A small-molecule ligand and the protein it binds are described below.
Small molecule (SMILES): C=CC1=C(C)/C(=C/c2[nH]c(/C=C3\N=C(/C=C4\NC(=O)C(C)=C4C=C)C(C)=C3CCC(=O)O)c(CCC(=O)O)c2C)NC1=O

Sequence of chain 1.B:
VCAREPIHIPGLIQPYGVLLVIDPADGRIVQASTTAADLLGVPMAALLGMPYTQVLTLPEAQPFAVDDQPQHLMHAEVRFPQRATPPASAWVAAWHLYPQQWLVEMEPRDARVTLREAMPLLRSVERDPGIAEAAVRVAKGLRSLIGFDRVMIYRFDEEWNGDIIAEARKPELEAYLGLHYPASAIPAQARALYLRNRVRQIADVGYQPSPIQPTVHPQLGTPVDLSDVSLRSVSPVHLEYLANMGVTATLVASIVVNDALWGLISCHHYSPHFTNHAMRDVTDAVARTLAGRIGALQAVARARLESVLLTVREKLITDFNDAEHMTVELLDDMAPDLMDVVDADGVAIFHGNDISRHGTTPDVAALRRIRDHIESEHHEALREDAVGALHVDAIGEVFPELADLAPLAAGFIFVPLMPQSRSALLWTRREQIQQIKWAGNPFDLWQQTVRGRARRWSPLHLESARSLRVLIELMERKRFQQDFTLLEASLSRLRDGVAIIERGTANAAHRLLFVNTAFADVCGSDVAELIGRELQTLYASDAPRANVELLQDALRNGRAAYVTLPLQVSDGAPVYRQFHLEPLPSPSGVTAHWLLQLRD

Binding-site contacts:
Ligand atom CBB contacts residue ILE184 of chain 1.B at 3.3 Å (hydrophobic).
Ligand atom CBC contacts residue CYS19 of chain 1.B at 1.9 Å (hydrophobic).
Ligand atom C4C contacts residue ALA205 of chain 1.B at 3.2 Å (hydrophobic).
Ligand atom CMB contacts residue TYR174 of chain 1.B at 3.5 Å (hydrophobic).
Ligand atom CAA contacts residue TYR214 of chain 1.B at 2.9 Å (hydrophobic).
Ligand atom C1D contacts residue ALA205 of chain 1.B at 3.4 Å (hydrophobic).
Ligand atom CHA contacts residue HIS258 of chain 1.B at 3.5 Å.
Ligand atom CAC contacts residue CYS19 of chain 1.B at 3.1 Å (hydrophobic).
Ligand atom O1D contacts residue TYR214 of chain 1.B at 3.5 Å (h-bond).
Ligand atom OB contacts residue SER286 of chain 1.B at 3.5 Å (h-bond).
Ligand atom CMA contacts residue SER286 of chain 1.B at 3.1 Å.
Ligand atom O2D contacts residue SER255 of chain 1.B at 3.4 Å (h-bond).
Ligand atom O2A contacts residue THR270 of chain 1.B at 3.0 Å (h-bond).
Ligand atom O2D contacts residue VAL254 of chain 1.B at 3.5 Å.
Ligand atom CAA contacts residue HIS258 of chain 1.B at 3.4 Å.
Ligand atom O1A contacts residue LEU262 of chain 1.B at 3.4 Å.
Ligand atom C2A contacts residue HIS258 of chain 1.B at 3.3 Å.
Ligand atom CBA contacts residue HIS258 of chain 1.B at 2.6 Å.
Ligand atom NC contacts residue ALA205 of chain 1.B at 3.2 Å (h-bond).
Ligand atom CGD contacts residue ARG252 of chain 1.B at 3.5 Å.
Ligand atom OB contacts residue HIS288 of chain 1.B at 2.8 Å (h-bond).
Ligand atom CGA contacts residue HIS258 of chain 1.B at 3.4 Å.
Ligand atom O1D contacts residue ARG220 of chain 1.B at 2.4 Å (salt-bridge).
Ligand atom CAB contacts residue TYR201 of chain 1.B at 2.9 Å (hydrophobic).
Ligand atom O1A contacts residue HIS288 of chain 1.B at 3.4 Å.
Ligand atom OC contacts residue TYR261 of chain 1.B at 3.0 Å.
Ligand atom ND contacts residue ALA205 of chain 1.B at 3.1 Å (h-bond).
Ligand atom O1A contacts residue THR270 of chain 1.B at 3.1 Å (h-bond).
Ligand atom O2D contacts residue ILE24 of chain 1.B at 3.5 Å.
Ligand atom O1D contacts residue VAL254 of chain 1.B at 3.3 Å.
Ligand atom CGA contacts residue THR270 of chain 1.B at 3.0 Å.
Ligand atom O2A contacts residue VAL272 of chain 1.B at 3.2 Å.
Ligand atom CMB contacts residue TYR201 of chain 1.B at 3.0 Å (hydrophobic).
Ligand atom O1A contacts residue HIS258 of chain 1.B at 3.4 Å.
Ligand atom C1A contacts residue HIS258 of chain 1.B at 3.3 Å.
Ligand atom O2D contacts residue ARG252 of chain 1.B at 3.2 Å (salt-bridge).
Ligand atom O1D contacts residue ARG252 of chain 1.B at 2.9 Å (salt-bridge).
Ligand atom CHD contacts residue ALA205 of chain 1.B at 3.4 Å (hydrophobic).
Ligand atom CBB contacts residue TYR201 of chain 1.B at 3.0 Å (hydrophobic).
Ligand atom OB contacts residue MET172 of chain 1.B at 3.3 Å.